This small molecule binds to this protein.
Small molecule (SMILES): CC(=O)N[C@@H]1[C@@H](O)[C@H](O)[C@@H](CO)O[C@H]1O

Binding-site contacts:
Ligand atom C8 contacts residue GLU281 of chain 1.B at 3.3 Å.
Ligand atom C7 contacts residue ASN282 of chain 1.B at 3.9 Å.
Ligand atom C1 contacts residue ASN282 of chain 1.B at 1.4 Å.
Ligand atom C3 contacts residue ASN282 of chain 1.B at 3.8 Å.
Ligand atom O5 contacts residue ASN282 of chain 1.B at 2.4 Å (h-bond).
Ligand atom C5 contacts residue ASN282 of chain 1.B at 3.7 Å.
Ligand atom C4 contacts residue ASN282 of chain 1.B at 4.2 Å.
Ligand atom O7 contacts residue ASN282 of chain 1.B at 4.5 Å.
Ligand atom C2 contacts residue ASN282 of chain 1.B at 2.5 Å.
Ligand atom N2 contacts residue ASN282 of chain 1.B at 2.9 Å (h-bond).

Sequence of chain 1.B:
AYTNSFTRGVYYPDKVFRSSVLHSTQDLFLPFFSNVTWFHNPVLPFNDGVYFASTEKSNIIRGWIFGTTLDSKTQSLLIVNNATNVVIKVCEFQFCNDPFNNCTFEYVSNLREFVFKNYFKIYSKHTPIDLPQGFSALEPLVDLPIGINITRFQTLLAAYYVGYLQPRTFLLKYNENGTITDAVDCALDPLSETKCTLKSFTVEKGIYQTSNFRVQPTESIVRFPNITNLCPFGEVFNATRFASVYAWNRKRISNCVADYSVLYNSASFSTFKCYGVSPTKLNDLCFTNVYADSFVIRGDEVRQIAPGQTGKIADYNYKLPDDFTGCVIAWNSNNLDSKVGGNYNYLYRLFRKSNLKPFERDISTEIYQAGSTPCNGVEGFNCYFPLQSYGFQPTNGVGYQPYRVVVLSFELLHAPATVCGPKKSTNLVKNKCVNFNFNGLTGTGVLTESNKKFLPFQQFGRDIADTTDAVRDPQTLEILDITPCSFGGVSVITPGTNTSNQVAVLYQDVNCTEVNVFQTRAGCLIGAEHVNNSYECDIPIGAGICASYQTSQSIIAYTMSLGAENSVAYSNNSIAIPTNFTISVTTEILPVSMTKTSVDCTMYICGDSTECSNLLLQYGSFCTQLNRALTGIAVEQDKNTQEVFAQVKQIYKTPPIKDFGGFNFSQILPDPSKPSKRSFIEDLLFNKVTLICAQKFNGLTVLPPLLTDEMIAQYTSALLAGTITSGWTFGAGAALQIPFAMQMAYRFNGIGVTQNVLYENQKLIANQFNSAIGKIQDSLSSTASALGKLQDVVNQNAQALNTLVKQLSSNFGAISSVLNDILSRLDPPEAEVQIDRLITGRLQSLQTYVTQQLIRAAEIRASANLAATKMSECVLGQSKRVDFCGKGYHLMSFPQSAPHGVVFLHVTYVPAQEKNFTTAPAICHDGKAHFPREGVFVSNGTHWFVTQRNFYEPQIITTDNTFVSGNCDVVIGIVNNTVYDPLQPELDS